The protein below binds the small molecule below.
Small molecule (SMILES): OC[C@H]1O[C@H](O[C@@H]2[C@@H](O)[C@@H](O[C@@H]3[C@@H](O)[C@@H](O)O[C@H](CO)[C@H]3O)O[C@H](CO)[C@H]2O)[C@H](O)[C@@H](O)[C@@H]1O

Binding-site contacts:
Ligand atom O2 contacts residue ARG280 of chain 1.D at 2.9 Å (salt-bridge).
Ligand atom O6 contacts residue PHE360 of chain 1.D at 3.6 Å.
Ligand atom C6 contacts residue PHE360 of chain 1.D at 3.6 Å (hydrophobic).
Ligand atom O4 contacts residue ASP364 of chain 1.D at 2.4 Å (salt-bridge).
Ligand atom O2 contacts residue ASP354 of chain 1.D at 3.1 Å (salt-bridge).
Ligand atom O2 contacts residue ASP331 of chain 1.D at 3.2 Å (salt-bridge).
Ligand atom C1 contacts residue ASP331 of chain 1.D at 3.2 Å.
Ligand atom O2 contacts residue LYS286 of chain 1.D at 3.3 Å (salt-bridge).
Ligand atom C1 contacts residue TRP311 of chain 1.D at 3.6 Å (hydrophobic).
Ligand atom O6 contacts residue VAL281 of chain 1.D at 3.3 Å (h-bond).
Ligand atom C3 contacts residue TRP311 of chain 1.D at 3.7 Å (hydrophobic).
Ligand atom C6 contacts residue ASP282 of chain 1.D at 3.6 Å.
Ligand atom O6 contacts residue ASP364 of chain 1.D at 3.3 Å (salt-bridge).
Ligand atom O4 contacts residue LYS286 of chain 1.D at 2.9 Å (salt-bridge).
Ligand atom C6 contacts residue ASP364 of chain 1.D at 3.6 Å.
Ligand atom C4 contacts residue TRP311 of chain 1.D at 3.9 Å (hydrophobic).
Ligand atom O5 contacts residue TRP311 of chain 1.D at 3.2 Å.
Ligand atom O4 contacts residue TRP311 of chain 1.D at 3.2 Å.
Ligand atom O6 contacts residue TYR392 of chain 1.D at 3.3 Å.
Ligand atom C2 contacts residue TRP311 of chain 1.D at 3.8 Å (hydrophobic).
Ligand atom O4 contacts residue TYR422 of chain 1.D at 3.5 Å.
Ligand atom C4 contacts residue ASP364 of chain 1.D at 3.2 Å.
Ligand atom O1 contacts residue ASP354 of chain 1.D at 3.1 Å (salt-bridge).
Ligand atom C2 contacts residue ASP331 of chain 1.D at 3.5 Å.
Ligand atom C6 contacts residue TYR422 of chain 1.D at 3.4 Å (hydrophobic).
Ligand atom C5 contacts residue TYR422 of chain 1.D at 3.8 Å (hydrophobic).
Ligand atom C6 contacts residue ALA330 of chain 1.D at 3.8 Å (hydrophobic).
Ligand atom C6 contacts residue VAL307 of chain 1.D at 3.8 Å (hydrophobic).
Ligand atom O6 contacts residue VAL307 of chain 1.D at 3.8 Å.
Ligand atom C1 contacts residue ASN334 of chain 1.D at 3.9 Å.
Ligand atom O6 contacts residue GLY283 of chain 1.D at 3.8 Å.
Ligand atom O5 contacts residue ASP282 of chain 1.D at 3.2 Å (salt-bridge).
Ligand atom C1 contacts residue ARG280 of chain 1.D at 3.5 Å.
Ligand atom O2 contacts residue TYR422 of chain 1.D at 2.8 Å (h-bond).
Ligand atom O3 contacts residue TRP311 of chain 1.D at 3.6 Å.
Ligand atom O1 contacts residue ASP331 of chain 1.D at 2.5 Å (salt-bridge).
Ligand atom C4 contacts residue LYS286 of chain 1.D at 3.9 Å.
Ligand atom O6 contacts residue ALA362 of chain 1.D at 3.7 Å.
Ligand atom O5 contacts residue ARG280 of chain 1.D at 3.0 Å (salt-bridge).
Ligand atom O6 contacts residue ASP282 of chain 1.D at 2.7 Å (salt-bridge).

Sequence of chain 1.D:
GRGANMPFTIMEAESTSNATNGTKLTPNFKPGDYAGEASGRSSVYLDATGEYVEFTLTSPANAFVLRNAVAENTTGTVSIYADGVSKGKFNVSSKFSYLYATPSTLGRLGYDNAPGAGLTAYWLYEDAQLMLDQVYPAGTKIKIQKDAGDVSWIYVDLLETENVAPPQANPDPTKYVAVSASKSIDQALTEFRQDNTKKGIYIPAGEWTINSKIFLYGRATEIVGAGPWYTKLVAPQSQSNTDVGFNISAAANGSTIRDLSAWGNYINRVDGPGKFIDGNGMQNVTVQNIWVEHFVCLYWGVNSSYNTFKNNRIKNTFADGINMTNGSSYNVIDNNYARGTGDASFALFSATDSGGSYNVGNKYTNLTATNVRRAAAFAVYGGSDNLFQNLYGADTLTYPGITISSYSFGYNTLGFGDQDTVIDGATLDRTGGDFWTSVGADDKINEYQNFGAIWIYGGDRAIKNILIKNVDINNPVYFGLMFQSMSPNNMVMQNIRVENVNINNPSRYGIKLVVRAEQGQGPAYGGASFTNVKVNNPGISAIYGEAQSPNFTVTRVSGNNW